Sequence of chain 1.A:
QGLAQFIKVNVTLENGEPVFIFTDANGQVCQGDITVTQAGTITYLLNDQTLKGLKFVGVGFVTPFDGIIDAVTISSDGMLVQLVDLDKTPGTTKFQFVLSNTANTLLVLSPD

The small molecule below binds the protein below.
Small molecule (SMILES): CC[C@H](C)[C@H](NC(=O)[C@H](CCC(N)=O)NC(=O)[C@@H]1CCCN1)C(=O)N[C@H](C(=O)N[C@@H](CC(N)=O)C(=O)N[C@@H](CCCN=C(N)N)C(=O)N1CCC[C@H]1C=O)[C@@H](C)CC

Binding-site contacts:
Ligand atom N contacts residue VAL43 of chain 1.A at 2.8 Å (h-bond).
Ligand atom O contacts residue PHE102 of chain 1.A at 2.9 Å (h-bond).
Ligand atom CD contacts residue PHE102 of chain 1.A at 3.1 Å (hydrophobic).
Ligand atom CB contacts residue THR96 of chain 1.A at 3.1 Å.
Ligand atom O contacts residue THR100 of chain 1.A at 2.9 Å (h-bond).
Ligand atom CG contacts residue LYS95 of chain 1.A at 3.3 Å.
Ligand atom N contacts residue ASP40 of chain 1.A at 3.3 Å (salt-bridge).
Ligand atom O contacts residue ILE41 of chain 1.A at 3.0 Å (h-bond).
Ligand atom CD1 contacts residue THR42 of chain 1.A at 3.4 Å.
Ligand atom O contacts residue ASP40 of chain 1.A at 3.1 Å.
Ligand atom O contacts residue THR42 of chain 1.A at 3.4 Å.
Ligand atom OD1 contacts residue ASP92 of chain 1.A at 2.5 Å (salt-bridge).
Ligand atom N contacts residue GLY98 of chain 1.A at 2.9 Å (h-bond).
Ligand atom O contacts residue VAL43 of chain 1.A at 2.7 Å (h-bond).
Ligand atom CA contacts residue ILE41 of chain 1.A at 3.5 Å (hydrophobic).
Ligand atom CB contacts residue ASP94 of chain 1.A at 3.4 Å.
Ligand atom CG1 contacts residue PHE102 of chain 1.A at 3.5 Å (hydrophobic).
Ligand atom O contacts residue ASP94 of chain 1.A at 3.4 Å (salt-bridge).
Ligand atom CA contacts residue THR100 of chain 1.A at 3.1 Å.
Ligand atom CA contacts residue ASP94 of chain 1.A at 3.3 Å.
Ligand atom CG1 contacts residue THR99 of chain 1.A at 3.0 Å.
Ligand atom ND2 contacts residue THR96 of chain 1.A at 3.1 Å (h-bond).
Ligand atom CG contacts residue ASP94 of chain 1.A at 3.2 Å.
Ligand atom O contacts residue THR99 of chain 1.A at 3.2 Å (h-bond).
Ligand atom OE1 contacts residue LYS101 of chain 1.A at 3.4 Å.
Ligand atom N contacts residue ASP94 of chain 1.A at 3.2 Å (salt-bridge).
Ligand atom CB contacts residue ASP94 of chain 1.A at 3.1 Å.
Ligand atom N contacts residue THR100 of chain 1.A at 2.6 Å (h-bond).
Ligand atom N contacts residue PHE102 of chain 1.A at 3.2 Å (h-bond).
Ligand atom ND2 contacts residue ASP92 of chain 1.A at 3.1 Å (salt-bridge).
Ligand atom O contacts residue THR44 of chain 1.A at 3.4 Å.
Ligand atom CD1 contacts residue ILE41 of chain 1.A at 3.5 Å (hydrophobic).
Ligand atom ND2 contacts residue ILE75 of chain 1.A at 2.9 Å (h-bond).
Ligand atom CA contacts residue THR99 of chain 1.A at 3.2 Å.
Ligand atom N contacts residue ASP94 of chain 1.A at 3.4 Å (salt-bridge).
Ligand atom O contacts residue LYS101 of chain 1.A at 3.4 Å.
Ligand atom C contacts residue THR100 of chain 1.A at 3.3 Å.
Ligand atom N contacts residue ILE41 of chain 1.A at 2.9 Å (h-bond).
Ligand atom CG contacts residue ASP92 of chain 1.A at 3.4 Å.
Ligand atom OE1 contacts residue THR99 of chain 1.A at 3.4 Å.